Binding-site contacts:
Ligand atom C3 contacts residue ASN713 of chain 1.B at 3.6 Å.
Ligand atom C5 contacts residue ASN713 of chain 1.B at 3.6 Å.
Ligand atom C3 contacts residue LEU918 of chain 1.B at 4.4 Å (hydrophobic).
Ligand atom C2 contacts residue LEU918 of chain 1.B at 4.2 Å (hydrophobic).
Ligand atom O7 contacts residue ASN713 of chain 1.B at 3.7 Å.
Ligand atom N2 contacts residue LEU918 of chain 1.B at 3.4 Å.
Ligand atom O5 contacts residue ASN713 of chain 1.B at 2.3 Å (h-bond).
Ligand atom C6 contacts residue GLN922 of chain 1.B at 4.3 Å.
Ligand atom C2 contacts residue ASN713 of chain 1.B at 2.3 Å.
Ligand atom C7 contacts residue ASN713 of chain 1.B at 3.5 Å.
Ligand atom C5 contacts residue LEU918 of chain 1.B at 4.1 Å (hydrophobic).
Ligand atom C4 contacts residue LEU918 of chain 1.B at 4.3 Å (hydrophobic).
Ligand atom C1 contacts residue ASN713 of chain 1.B at 1.4 Å.
Ligand atom N2 contacts residue ASN713 of chain 1.B at 2.9 Å (h-bond).
Ligand atom O4 contacts residue LEU918 of chain 1.B at 3.8 Å.
Ligand atom C4 contacts residue ASN713 of chain 1.B at 4.0 Å.
Ligand atom C7 contacts residue LEU918 of chain 1.B at 4.1 Å (hydrophobic).
Ligand atom C8 contacts residue LEU918 of chain 1.B at 4.0 Å (hydrophobic).
Ligand atom C6 contacts residue PHE714 of chain 1.B at 4.5 Å (hydrophobic).

Sequence of chain 1.B:
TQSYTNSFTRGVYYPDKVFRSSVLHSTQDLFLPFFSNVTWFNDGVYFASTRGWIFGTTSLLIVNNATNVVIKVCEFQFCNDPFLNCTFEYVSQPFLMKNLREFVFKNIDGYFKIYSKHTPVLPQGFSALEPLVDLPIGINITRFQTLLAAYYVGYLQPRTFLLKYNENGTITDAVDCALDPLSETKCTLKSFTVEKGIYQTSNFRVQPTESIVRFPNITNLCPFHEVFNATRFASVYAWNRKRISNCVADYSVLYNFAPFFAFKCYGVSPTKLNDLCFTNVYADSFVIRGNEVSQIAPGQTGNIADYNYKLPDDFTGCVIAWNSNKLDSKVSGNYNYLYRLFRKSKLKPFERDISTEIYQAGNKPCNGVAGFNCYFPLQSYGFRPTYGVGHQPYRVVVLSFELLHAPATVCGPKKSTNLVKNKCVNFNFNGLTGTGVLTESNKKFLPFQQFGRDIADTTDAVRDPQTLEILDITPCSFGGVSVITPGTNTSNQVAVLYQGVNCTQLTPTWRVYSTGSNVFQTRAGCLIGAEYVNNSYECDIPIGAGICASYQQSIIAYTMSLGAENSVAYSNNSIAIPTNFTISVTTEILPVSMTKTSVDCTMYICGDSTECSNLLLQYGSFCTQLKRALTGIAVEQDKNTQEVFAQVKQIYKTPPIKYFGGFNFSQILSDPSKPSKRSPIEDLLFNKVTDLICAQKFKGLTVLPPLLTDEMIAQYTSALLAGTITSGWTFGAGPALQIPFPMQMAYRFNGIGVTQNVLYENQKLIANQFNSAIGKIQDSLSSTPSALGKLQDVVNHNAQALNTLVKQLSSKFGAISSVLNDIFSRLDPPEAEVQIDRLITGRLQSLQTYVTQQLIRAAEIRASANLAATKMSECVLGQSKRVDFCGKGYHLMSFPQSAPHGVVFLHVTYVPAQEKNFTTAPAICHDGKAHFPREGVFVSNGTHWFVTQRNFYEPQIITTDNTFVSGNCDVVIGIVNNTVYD

A protein and the small-molecule ligand that binds it are described below.
Small molecule (SMILES): CC(=O)N[C@H]1[C@H](O[C@H]2[C@H](O)[C@@H](NC(C)=O)CO[C@@H]2CO)O[C@H](CO)[C@@H](O)[C@@H]1O